Sequence of chain 1.C:
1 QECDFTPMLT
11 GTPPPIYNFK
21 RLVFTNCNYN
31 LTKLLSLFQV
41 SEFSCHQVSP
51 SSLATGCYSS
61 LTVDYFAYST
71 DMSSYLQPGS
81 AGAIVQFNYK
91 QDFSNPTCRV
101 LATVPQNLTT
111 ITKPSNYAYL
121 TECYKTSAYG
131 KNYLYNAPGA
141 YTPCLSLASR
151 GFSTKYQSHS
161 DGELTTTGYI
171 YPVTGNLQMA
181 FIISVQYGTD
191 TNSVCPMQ

The protein below binds the small molecule below.
Small molecule (SMILES): CC(=O)N[C@H]1[C@H](O[C@H]2[C@H](O)[C@@H](NC(C)=O)CO[C@@H]2CO)O[C@H](CO)[C@@H](O)[C@@H]1O

Binding-site contacts:
Ligand atom N2 contacts residue ASN30 of chain 1.C at 2.9 Å (h-bond).
Ligand atom O6 contacts residue THR32 of chain 1.C at 3.8 Å.
Ligand atom C8 contacts residue GLN198 of chain 1.C at 3.5 Å.
Ligand atom O7 contacts residue ASN30 of chain 1.C at 3.6 Å (h-bond).
Ligand atom C1 contacts residue ASN30 of chain 1.C at 1.4 Å.
Ligand atom O7 contacts residue THR32 of chain 1.C at 4.5 Å.
Ligand atom O5 contacts residue LYS33 of chain 1.C at 3.4 Å.
Ligand atom C5 contacts residue LYS33 of chain 1.C at 4.3 Å.
Ligand atom C8 contacts residue THR32 of chain 1.C at 3.8 Å.
Ligand atom C3 contacts residue ASN30 of chain 1.C at 3.8 Å.
Ligand atom C8 contacts residue MET197 of chain 1.C at 3.1 Å (hydrophobic).
Ligand atom O5 contacts residue ASN30 of chain 1.C at 2.4 Å (h-bond).
Ligand atom C7 contacts residue ASN30 of chain 1.C at 3.4 Å.
Ligand atom C5 contacts residue ASN30 of chain 1.C at 3.7 Å.
Ligand atom O6 contacts residue LYS33 of chain 1.C at 3.4 Å.
Ligand atom C7 contacts residue MET197 of chain 1.C at 4.3 Å (hydrophobic).
Ligand atom C5 contacts residue THR32 of chain 1.C at 4.5 Å.
Ligand atom C7 contacts residue THR32 of chain 1.C at 4.4 Å.
Ligand atom C6 contacts residue LYS33 of chain 1.C at 4.0 Å.
Ligand atom C2 contacts residue ASN30 of chain 1.C at 2.5 Å.
Ligand atom C8 contacts residue ASN30 of chain 1.C at 4.5 Å.
Ligand atom O6 contacts residue SER36 of chain 1.C at 3.4 Å (h-bond).
Ligand atom C4 contacts residue ASN30 of chain 1.C at 4.3 Å.
Ligand atom O7 contacts residue MET197 of chain 1.C at 3.7 Å.
Ligand atom C1 contacts residue LYS33 of chain 1.C at 4.0 Å.